A protein and the small-molecule ligand that binds it are described below.
Small molecule (SMILES): CC(=O)N[C@H]1[C@H](O[C@H]2[C@H](O)[C@@H](NC(C)=O)CO[C@@H]2CO)O[C@H](CO)[C@@H](O)[C@@H]1O

Sequence of chain 52.E:
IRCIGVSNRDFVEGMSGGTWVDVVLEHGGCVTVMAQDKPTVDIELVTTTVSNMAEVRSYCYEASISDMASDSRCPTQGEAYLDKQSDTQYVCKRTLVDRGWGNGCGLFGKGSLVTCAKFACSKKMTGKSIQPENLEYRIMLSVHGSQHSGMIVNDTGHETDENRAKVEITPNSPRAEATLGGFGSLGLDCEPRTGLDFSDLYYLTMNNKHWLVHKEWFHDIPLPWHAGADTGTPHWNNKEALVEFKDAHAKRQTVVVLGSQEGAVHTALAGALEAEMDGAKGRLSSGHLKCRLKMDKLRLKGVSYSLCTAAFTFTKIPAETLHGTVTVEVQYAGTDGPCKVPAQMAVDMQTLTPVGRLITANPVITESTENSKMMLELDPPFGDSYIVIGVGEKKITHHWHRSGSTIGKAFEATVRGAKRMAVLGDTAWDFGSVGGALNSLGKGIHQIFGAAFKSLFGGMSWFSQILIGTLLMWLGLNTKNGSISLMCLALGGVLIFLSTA

Binding-site contacts:
Ligand atom C6 contacts residue THR156 of chain 52.E at 4.4 Å.
Ligand atom C3 contacts residue ASN154 of chain 52.E at 3.6 Å.
Ligand atom C7 contacts residue ASN154 of chain 52.E at 2.0 Å.
Ligand atom C7 contacts residue GLY150 of chain 52.E at 3.9 Å.
Ligand atom O6 contacts residue THR156 of chain 52.E at 3.5 Å (h-bond).
Ligand atom O5 contacts residue THR156 of chain 52.E at 3.2 Å (h-bond).
Ligand atom C5 contacts residue THR156 of chain 52.E at 3.8 Å.
Ligand atom O5 contacts residue ASN154 of chain 52.E at 4.2 Å.
Ligand atom C8 contacts residue GLY150 of chain 52.E at 3.5 Å.
Ligand atom O7 contacts residue MET151 of chain 52.E at 3.6 Å.
Ligand atom C1 contacts residue ASN154 of chain 52.E at 2.9 Å.
Ligand atom C8 contacts residue ASN154 of chain 52.E at 2.4 Å.
Ligand atom C2 contacts residue ASN154 of chain 52.E at 2.6 Å.
Ligand atom O7 contacts residue GLY150 of chain 52.E at 3.7 Å.
Ligand atom O3 contacts residue ASN154 of chain 52.E at 4.1 Å.
Ligand atom C8 contacts residue VAL153 of chain 52.E at 4.3 Å (hydrophobic).
Ligand atom N2 contacts residue ASN154 of chain 52.E at 1.4 Å (h-bond).
Ligand atom O7 contacts residue ASN154 of chain 52.E at 3.2 Å (h-bond).
Ligand atom C7 contacts residue MET151 of chain 52.E at 4.3 Å (hydrophobic).
Ligand atom C1 contacts residue THR156 of chain 52.E at 3.4 Å.